Binding-site contacts:
Ligand atom N7 contacts residue GLN183 of chain 1.F at 3.5 Å (h-bond).
Ligand atom O1G contacts residue ASN333 of chain 1.F at 3.5 Å (h-bond).
Ligand atom C2 contacts residue LYS198 of chain 1.F at 3.3 Å.
Ligand atom N6 contacts residue TYR185 of chain 1.F at 3.7 Å.
Ligand atom O1B contacts residue GLU331 of chain 1.F at 3.0 Å (salt-bridge).
Ligand atom N3 contacts residue TYR185 of chain 1.F at 3.4 Å.
Ligand atom O1G contacts residue GLU331 of chain 1.F at 3.4 Å (salt-bridge).
Ligand atom O1B contacts residue LYS74 of chain 1.F at 3.0 Å (salt-bridge).
Ligand atom O3A contacts residue LYS74 of chain 1.F at 3.5 Å (salt-bridge).
Ligand atom O2G contacts residue GLU331 of chain 1.F at 2.6 Å (salt-bridge).
Ligand atom N1 contacts residue LEU186 of chain 1.F at 2.9 Å (h-bond).
Ligand atom C3' contacts residue ASP200 of chain 1.F at 3.9 Å.
Ligand atom O3' contacts residue ASP200 of chain 1.F at 2.7 Å (salt-bridge).
Ligand atom C6 contacts residue LYS184 of chain 1.F at 3.9 Å.
Ligand atom O2' contacts residue LYS198 of chain 1.F at 3.8 Å.
Ligand atom C3' contacts residue THR241 of chain 1.F at 3.6 Å.
Ligand atom C2 contacts residue LEU186 of chain 1.F at 3.4 Å (hydrophobic).
Ligand atom C2 contacts residue TYR185 of chain 1.F at 3.4 Å (hydrophobic).
Ligand atom O1G contacts residue ARG202 of chain 1.F at 3.0 Å (salt-bridge).
Ligand atom O2A contacts residue LYS74 of chain 1.F at 3.0 Å (salt-bridge).
Ligand atom O2G contacts residue ASN333 of chain 1.F at 2.7 Å (h-bond).
Ligand atom C5' contacts residue ASN242 of chain 1.F at 3.5 Å.
Ligand atom PA contacts residue LYS74 of chain 1.F at 3.8 Å.
Ligand atom PA contacts residue LYS150 of chain 1.F at 3.8 Å.
Ligand atom O3' contacts residue THR241 of chain 1.F at 2.4 Å (h-bond).
Ligand atom N7 contacts residue LYS150 of chain 1.F at 3.2 Å.
Ligand atom N3 contacts residue LYS198 of chain 1.F at 3.0 Å (salt-bridge).
Ligand atom O2A contacts residue LYS150 of chain 1.F at 2.5 Å (salt-bridge).
Ligand atom O2' contacts residue THR241 of chain 1.F at 3.1 Å.
Ligand atom N6 contacts residue GLN183 of chain 1.F at 3.5 Å (h-bond).
Ligand atom O2' contacts residue HIS239 of chain 1.F at 3.5 Å (h-bond).
Ligand atom N6 contacts residue LYS184 of chain 1.F at 2.7 Å (salt-bridge).
Ligand atom O1A contacts residue GLU331 of chain 1.F at 3.2 Å (salt-bridge).
Ligand atom PB contacts residue GLU331 of chain 1.F at 3.5 Å.
Ligand atom C8 contacts residue LYS150 of chain 1.F at 3.4 Å.
Ligand atom O1G contacts residue ASP318 of chain 1.F at 3.3 Å (salt-bridge).
Ligand atom N1 contacts residue TYR185 of chain 1.F at 3.5 Å.
Ligand atom C3B contacts residue GLU331 of chain 1.F at 2.8 Å.
Ligand atom O1G contacts residue ARG222 of chain 1.F at 3.1 Å (salt-bridge).
Ligand atom PG contacts residue GLU331 of chain 1.F at 3.0 Å.

This small molecule binds to this protein.
Small molecule (SMILES): Nc1ncnc2c1ncn2[C@@H]1O[C@H](CO[P](=O)(O)O[P](=O)(O)CP(=O)(O)O)[C@@H](O)[C@H]1O

Sequence of chain 1.F:
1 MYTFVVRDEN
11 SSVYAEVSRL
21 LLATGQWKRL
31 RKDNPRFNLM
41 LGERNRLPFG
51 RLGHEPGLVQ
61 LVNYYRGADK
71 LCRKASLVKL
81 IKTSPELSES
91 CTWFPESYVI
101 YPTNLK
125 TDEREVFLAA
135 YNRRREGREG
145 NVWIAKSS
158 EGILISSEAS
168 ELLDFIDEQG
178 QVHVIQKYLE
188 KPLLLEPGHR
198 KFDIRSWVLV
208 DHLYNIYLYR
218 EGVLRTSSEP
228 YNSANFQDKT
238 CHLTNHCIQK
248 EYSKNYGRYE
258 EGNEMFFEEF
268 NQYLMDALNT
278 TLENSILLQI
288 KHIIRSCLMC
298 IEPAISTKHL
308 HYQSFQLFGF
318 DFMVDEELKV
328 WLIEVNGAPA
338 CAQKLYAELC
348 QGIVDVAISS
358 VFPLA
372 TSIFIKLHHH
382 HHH